The small molecule below binds the protein below.
Small molecule (SMILES): O=C(O)CCC(=O)C(=O)O

Sequence of chain 1.E:
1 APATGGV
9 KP

Binding-site contacts:
Ligand atom O5 contacts residue HIS177 of chain 1.A at 3.1 Å.
Ligand atom C1 contacts residue NI1 of chain 1.H at 2.9 Å.
Ligand atom O1 contacts residue HIS177 of chain 1.A at 2.9 Å (h-bond).
Ligand atom C5 contacts residue LYS194 of chain 1.A at 3.3 Å.
Ligand atom C3 contacts residue LEU166 of chain 1.A at 4.2 Å (hydrophobic).
Ligand atom C1 contacts residue HIS177 of chain 1.A at 3.7 Å.
Ligand atom C2 contacts residue HIS177 of chain 1.A at 3.8 Å.
Ligand atom O4 contacts residue LYS194 of chain 1.A at 2.9 Å (salt-bridge).
Ligand atom C2 contacts residue TYR187 of chain 1.A at 2.4 Å (hydrophobic).
Ligand atom O5 contacts residue VAL251 of chain 1.A at 4.1 Å.
Ligand atom C5 contacts residue THR174 of chain 1.A at 3.8 Å.
Ligand atom C2 contacts residue NI1 of chain 1.H at 2.8 Å.
Ligand atom C3 contacts residue TYR187 of chain 1.A at 2.9 Å (hydrophobic).
Ligand atom O2 contacts residue NI1 of chain 1.H at 4.1 Å.
Ligand atom C1 contacts residue TYR187 of chain 1.A at 2.5 Å (hydrophobic).
Ligand atom O3 contacts residue THR174 of chain 1.A at 3.1 Å (h-bond).
Ligand atom C4 contacts residue VAL251 of chain 1.A at 3.9 Å (hydrophobic).
Ligand atom O2 contacts residue ILE109 of chain 1.A at 3.5 Å.
Ligand atom C1 contacts residue MLZ8 of chain 1.E at 3.4 Å.
Ligand atom O2 contacts residue LEU166 of chain 1.A at 3.7 Å.
Ligand atom O2 contacts residue TYR187 of chain 1.A at 2.9 Å (h-bond).
Ligand atom O3 contacts residue LYS194 of chain 1.A at 3.0 Å (salt-bridge).
Ligand atom C5 contacts residue VAL251 of chain 1.A at 3.9 Å (hydrophobic).
Ligand atom O1 contacts residue MLZ8 of chain 1.E at 3.3 Å.
Ligand atom O1 contacts residue NI1 of chain 1.H at 2.4 Å (h-bond).
Ligand atom O3 contacts residue ASN107 of chain 1.A at 3.1 Å (h-bond).
Ligand atom O5 contacts residue HIS249 of chain 1.A at 3.4 Å (h-bond).
Ligand atom O4 contacts residue VAL251 of chain 1.A at 3.8 Å.
Ligand atom O2 contacts residue MLZ8 of chain 1.E at 2.8 Å.
Ligand atom C4 contacts residue ILE109 of chain 1.A at 3.9 Å (hydrophobic).
Ligand atom O5 contacts residue NI1 of chain 1.H at 2.0 Å (h-bond).
Ligand atom O1 contacts residue TYR187 of chain 1.A at 3.2 Å (h-bond).
Ligand atom O5 contacts residue TYR187 of chain 1.A at 2.8 Å (h-bond).
Ligand atom O3 contacts residue ILE109 of chain 1.A at 3.6 Å.
Ligand atom O1 contacts residue ASP179 of chain 1.A at 3.0 Å (salt-bridge).
Ligand atom C4 contacts residue THR174 of chain 1.A at 3.6 Å.
Ligand atom O3 contacts residue SER168 of chain 1.A at 4.2 Å.
Ligand atom C5 contacts residue ILE109 of chain 1.A at 3.8 Å (hydrophobic).
Ligand atom C1 contacts residue ASP179 of chain 1.A at 4.2 Å.
Ligand atom C1 contacts residue ILE109 of chain 1.A at 4.0 Å (hydrophobic).

Sequence of chain 1.A:
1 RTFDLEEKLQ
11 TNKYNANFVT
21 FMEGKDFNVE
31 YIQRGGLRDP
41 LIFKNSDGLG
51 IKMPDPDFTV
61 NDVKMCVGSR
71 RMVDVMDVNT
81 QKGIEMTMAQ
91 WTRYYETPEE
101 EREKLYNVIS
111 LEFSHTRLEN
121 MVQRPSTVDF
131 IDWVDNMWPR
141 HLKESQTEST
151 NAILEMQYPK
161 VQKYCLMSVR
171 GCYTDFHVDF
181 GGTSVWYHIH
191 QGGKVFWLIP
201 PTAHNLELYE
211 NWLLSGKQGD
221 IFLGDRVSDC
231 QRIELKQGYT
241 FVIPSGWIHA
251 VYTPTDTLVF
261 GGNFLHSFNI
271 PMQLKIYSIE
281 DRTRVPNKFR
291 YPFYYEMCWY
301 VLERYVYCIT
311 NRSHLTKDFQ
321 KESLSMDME